Sequence of chain 1.D:
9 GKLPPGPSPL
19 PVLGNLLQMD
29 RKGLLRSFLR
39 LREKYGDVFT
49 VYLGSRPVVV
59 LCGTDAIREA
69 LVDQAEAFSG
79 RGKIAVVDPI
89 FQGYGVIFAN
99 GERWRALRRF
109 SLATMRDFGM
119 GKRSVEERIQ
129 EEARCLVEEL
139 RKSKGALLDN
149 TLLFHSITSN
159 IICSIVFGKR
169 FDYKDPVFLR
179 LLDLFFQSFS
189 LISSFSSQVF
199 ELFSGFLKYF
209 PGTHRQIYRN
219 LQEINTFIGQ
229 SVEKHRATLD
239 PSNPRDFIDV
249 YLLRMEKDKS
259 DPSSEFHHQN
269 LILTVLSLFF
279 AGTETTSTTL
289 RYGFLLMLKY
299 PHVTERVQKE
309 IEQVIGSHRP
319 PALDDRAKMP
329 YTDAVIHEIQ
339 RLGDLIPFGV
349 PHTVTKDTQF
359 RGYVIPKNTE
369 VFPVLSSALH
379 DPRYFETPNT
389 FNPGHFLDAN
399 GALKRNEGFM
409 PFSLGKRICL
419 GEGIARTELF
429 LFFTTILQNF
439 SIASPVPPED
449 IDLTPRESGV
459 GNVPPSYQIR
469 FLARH

This small molecule binds to this protein.
Small molecule (SMILES): COC(=O)[C@H](c1ccccc1Cl)N1CCc2sccc2C1

Binding-site contacts:
Ligand atom CAG contacts residue ALA279 of chain 1.D at 4.2 Å (hydrophobic).
Ligand atom CAJ contacts residue ALA279 of chain 1.D at 3.1 Å (hydrophobic).
Ligand atom CAE contacts residue ALA279 of chain 1.D at 3.5 Å (hydrophobic).
Ligand atom CAL contacts residue PHE187 of chain 1.D at 3.9 Å (hydrophobic).
Ligand atom CAL contacts residue PHE278 of chain 1.D at 3.8 Å (hydrophobic).
Ligand atom CAP contacts residue VAL348 of chain 1.D at 4.0 Å (hydrophobic).
Ligand atom CAF contacts residue VAL85 of chain 1.D at 3.9 Å (hydrophobic).
Ligand atom CAQ contacts residue PHE278 of chain 1.D at 3.7 Å (hydrophobic).
Ligand atom CAS contacts residue THR283 of chain 1.D at 4.3 Å.
Ligand atom CAJ contacts residue SER275 of chain 1.D at 4.3 Å.
Ligand atom CAG contacts residue VAL348 of chain 1.D at 4.1 Å (hydrophobic).
Ligand atom CAH contacts residue THR283 of chain 1.D at 3.1 Å.
Ligand atom CAG contacts residue HEM1 of chain 1.K at 3.6 Å.
Ligand atom N contacts residue PHE278 of chain 1.D at 3.9 Å.
Ligand atom OAM contacts residue GLY459 of chain 1.D at 4.4 Å.
Ligand atom CAH contacts residue ALA279 of chain 1.D at 3.8 Å (hydrophobic).
Ligand atom CAK contacts residue PHE278 of chain 1.D at 3.3 Å (hydrophobic).
Ligand atom CAF contacts residue PHE89 of chain 1.D at 3.9 Å (hydrophobic).
Ligand atom O contacts residue PHE187 of chain 1.D at 3.2 Å.
Ligand atom CAR contacts residue PHE278 of chain 1.D at 3.5 Å (hydrophobic).
Ligand atom CAE contacts residue HEM1 of chain 1.K at 3.5 Å.
Ligand atom SAN contacts residue PHE278 of chain 1.D at 4.0 Å.
Ligand atom CAK contacts residue ALA279 of chain 1.D at 3.3 Å (hydrophobic).
Ligand atom CAF contacts residue ILE190 of chain 1.D at 4.2 Å (hydrophobic).
Ligand atom CAG contacts residue ILE95 of chain 1.D at 4.3 Å (hydrophobic).
Ligand atom SAN contacts residue PHE89 of chain 1.D at 3.8 Å.
Ligand atom O contacts residue THR283 of chain 1.D at 4.0 Å.
Ligand atom C contacts residue PHE187 of chain 1.D at 3.8 Å (hydrophobic).
Ligand atom CAJ contacts residue PHE278 of chain 1.D at 3.4 Å (hydrophobic).
Ligand atom OAM contacts residue VAL458 of chain 1.D at 3.5 Å.
Ligand atom CAE contacts residue THR283 of chain 1.D at 3.4 Å.
Ligand atom OAM contacts residue PHE187 of chain 1.D at 4.3 Å.
Ligand atom CAJ contacts residue ILE95 of chain 1.D at 4.1 Å (hydrophobic).
Ligand atom CAD contacts residue HEM1 of chain 1.K at 3.1 Å.
Ligand atom CAI contacts residue VAL85 of chain 1.D at 4.3 Å (hydrophobic).
Ligand atom CL1 contacts residue VAL348 of chain 1.D at 3.6 Å.
Ligand atom CAA contacts residue VAL458 of chain 1.D at 3.3 Å (hydrophobic).
Ligand atom CAA contacts residue VAL348 of chain 1.D at 4.2 Å (hydrophobic).
Ligand atom CAD contacts residue ALA279 of chain 1.D at 3.6 Å (hydrophobic).
Ligand atom CAI contacts residue ILE190 of chain 1.D at 3.5 Å (hydrophobic).